A small-molecule ligand and the protein it binds are described below.
Small molecule (SMILES): Cc1cc(CCCOc2c(C)cc(-c3noc(C(F)(F)F)n3)cc2C)on1

Sequence of chain 6.C:
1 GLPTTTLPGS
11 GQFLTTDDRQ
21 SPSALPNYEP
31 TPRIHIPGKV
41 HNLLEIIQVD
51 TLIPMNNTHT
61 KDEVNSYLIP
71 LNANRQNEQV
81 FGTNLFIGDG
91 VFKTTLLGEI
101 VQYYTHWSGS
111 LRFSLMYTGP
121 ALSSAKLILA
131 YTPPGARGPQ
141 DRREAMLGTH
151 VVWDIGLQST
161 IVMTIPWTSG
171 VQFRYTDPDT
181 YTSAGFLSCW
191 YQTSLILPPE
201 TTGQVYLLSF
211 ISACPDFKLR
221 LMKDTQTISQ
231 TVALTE

Binding-site contacts:
Ligand atom CM6 contacts residue VAL188 of chain 5.A at 3.8 Å (hydrophobic).
Ligand atom O1A contacts residue ALA24 of chain 5.C at 3.3 Å.
Ligand atom C6B contacts residue TYR152 of chain 5.A at 3.6 Å (hydrophobic).
Ligand atom F3 contacts residue PRO174 of chain 5.A at 2.9 Å.
Ligand atom C4 contacts residue TYR197 of chain 5.A at 3.4 Å (hydrophobic).
Ligand atom N3A contacts residue TYR152 of chain 5.A at 3.8 Å.
Ligand atom C3C contacts residue TYR128 of chain 5.A at 3.3 Å (hydrophobic).
Ligand atom C1C contacts residue TYR197 of chain 5.A at 3.5 Å (hydrophobic).
Ligand atom C1C contacts residue TYR128 of chain 5.A at 3.5 Å (hydrophobic).
Ligand atom N1A contacts residue PRO174 of chain 5.A at 3.5 Å.
Ligand atom C2A contacts residue TYR152 of chain 5.A at 3.7 Å (hydrophobic).
Ligand atom F3 contacts residue MET151 of chain 5.A at 3.7 Å.
Ligand atom C2C contacts residue ILE104 of chain 5.A at 3.8 Å (hydrophobic).
Ligand atom CM2 contacts residue TYR128 of chain 5.A at 3.4 Å (hydrophobic).
Ligand atom C2C contacts residue TYR128 of chain 5.A at 3.2 Å (hydrophobic).
Ligand atom F3 contacts residue ALA150 of chain 5.A at 2.7 Å.
Ligand atom O1 contacts residue MET221 of chain 5.A at 3.7 Å.
Ligand atom N1A contacts residue ALA24 of chain 5.C at 3.2 Å.
Ligand atom C2B contacts residue ILE104 of chain 5.A at 3.8 Å (hydrophobic).
Ligand atom C5B contacts residue TYR152 of chain 5.A at 3.5 Å (hydrophobic).
Ligand atom CM3 contacts residue ASN219 of chain 5.A at 3.8 Å.
Ligand atom F2 contacts residue VAL176 of chain 5.A at 2.7 Å.
Ligand atom CM4 contacts residue VAL176 of chain 5.A at 3.8 Å (hydrophobic).
Ligand atom F3 contacts residue SER175 of chain 5.A at 2.8 Å.
Ligand atom N3A contacts residue PHE186 of chain 5.A at 3.4 Å.
Ligand atom C3B contacts residue MET224 of chain 5.A at 3.6 Å (hydrophobic).
Ligand atom F1 contacts residue ALA150 of chain 5.A at 3.8 Å.
Ligand atom CM6 contacts residue TYR152 of chain 5.A at 3.4 Å (hydrophobic).
Ligand atom CM4 contacts residue ALA150 of chain 5.A at 3.6 Å (hydrophobic).
Ligand atom F1 contacts residue MET224 of chain 5.A at 3.6 Å.
Ligand atom F1 contacts residue PHE186 of chain 5.A at 3.8 Å.
Ligand atom F3 contacts residue VAL176 of chain 5.A at 3.6 Å.
Ligand atom F3 contacts residue TYR152 of chain 5.A at 3.6 Å.
Ligand atom CM2 contacts residue MET224 of chain 5.A at 3.5 Å (hydrophobic).
Ligand atom O1A contacts residue PRO174 of chain 5.A at 3.5 Å.
Ligand atom C3A contacts residue PHE186 of chain 5.A at 3.7 Å (hydrophobic).
Ligand atom CM6 contacts residue LEU25 of chain 5.C at 3.8 Å (hydrophobic).
Ligand atom CM2 contacts residue ILE104 of chain 5.A at 3.6 Å (hydrophobic).
Ligand atom C2A contacts residue PHE186 of chain 5.A at 3.5 Å (hydrophobic).
Ligand atom C3 contacts residue LEU106 of chain 5.A at 3.8 Å (hydrophobic).

Sequence of chain 5.C:
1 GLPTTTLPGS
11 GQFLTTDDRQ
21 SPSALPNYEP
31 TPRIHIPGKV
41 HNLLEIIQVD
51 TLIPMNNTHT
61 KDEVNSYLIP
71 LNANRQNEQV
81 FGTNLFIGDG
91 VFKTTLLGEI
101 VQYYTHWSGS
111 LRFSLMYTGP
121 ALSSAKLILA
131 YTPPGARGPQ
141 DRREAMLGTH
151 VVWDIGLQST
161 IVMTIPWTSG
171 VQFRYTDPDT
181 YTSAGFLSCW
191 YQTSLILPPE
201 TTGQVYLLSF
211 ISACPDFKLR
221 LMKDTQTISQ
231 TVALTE

Sequence of chain 5.A:
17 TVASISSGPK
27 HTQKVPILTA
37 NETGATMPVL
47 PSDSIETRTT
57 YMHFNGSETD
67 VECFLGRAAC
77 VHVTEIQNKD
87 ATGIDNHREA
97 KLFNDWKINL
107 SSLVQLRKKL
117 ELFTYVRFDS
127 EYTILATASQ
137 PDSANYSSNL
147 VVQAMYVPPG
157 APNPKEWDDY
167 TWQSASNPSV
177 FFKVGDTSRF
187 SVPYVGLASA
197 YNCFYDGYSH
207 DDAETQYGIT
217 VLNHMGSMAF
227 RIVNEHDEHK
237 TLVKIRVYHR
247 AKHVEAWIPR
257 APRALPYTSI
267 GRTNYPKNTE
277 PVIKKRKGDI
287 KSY